Sequence of chain 1.A:
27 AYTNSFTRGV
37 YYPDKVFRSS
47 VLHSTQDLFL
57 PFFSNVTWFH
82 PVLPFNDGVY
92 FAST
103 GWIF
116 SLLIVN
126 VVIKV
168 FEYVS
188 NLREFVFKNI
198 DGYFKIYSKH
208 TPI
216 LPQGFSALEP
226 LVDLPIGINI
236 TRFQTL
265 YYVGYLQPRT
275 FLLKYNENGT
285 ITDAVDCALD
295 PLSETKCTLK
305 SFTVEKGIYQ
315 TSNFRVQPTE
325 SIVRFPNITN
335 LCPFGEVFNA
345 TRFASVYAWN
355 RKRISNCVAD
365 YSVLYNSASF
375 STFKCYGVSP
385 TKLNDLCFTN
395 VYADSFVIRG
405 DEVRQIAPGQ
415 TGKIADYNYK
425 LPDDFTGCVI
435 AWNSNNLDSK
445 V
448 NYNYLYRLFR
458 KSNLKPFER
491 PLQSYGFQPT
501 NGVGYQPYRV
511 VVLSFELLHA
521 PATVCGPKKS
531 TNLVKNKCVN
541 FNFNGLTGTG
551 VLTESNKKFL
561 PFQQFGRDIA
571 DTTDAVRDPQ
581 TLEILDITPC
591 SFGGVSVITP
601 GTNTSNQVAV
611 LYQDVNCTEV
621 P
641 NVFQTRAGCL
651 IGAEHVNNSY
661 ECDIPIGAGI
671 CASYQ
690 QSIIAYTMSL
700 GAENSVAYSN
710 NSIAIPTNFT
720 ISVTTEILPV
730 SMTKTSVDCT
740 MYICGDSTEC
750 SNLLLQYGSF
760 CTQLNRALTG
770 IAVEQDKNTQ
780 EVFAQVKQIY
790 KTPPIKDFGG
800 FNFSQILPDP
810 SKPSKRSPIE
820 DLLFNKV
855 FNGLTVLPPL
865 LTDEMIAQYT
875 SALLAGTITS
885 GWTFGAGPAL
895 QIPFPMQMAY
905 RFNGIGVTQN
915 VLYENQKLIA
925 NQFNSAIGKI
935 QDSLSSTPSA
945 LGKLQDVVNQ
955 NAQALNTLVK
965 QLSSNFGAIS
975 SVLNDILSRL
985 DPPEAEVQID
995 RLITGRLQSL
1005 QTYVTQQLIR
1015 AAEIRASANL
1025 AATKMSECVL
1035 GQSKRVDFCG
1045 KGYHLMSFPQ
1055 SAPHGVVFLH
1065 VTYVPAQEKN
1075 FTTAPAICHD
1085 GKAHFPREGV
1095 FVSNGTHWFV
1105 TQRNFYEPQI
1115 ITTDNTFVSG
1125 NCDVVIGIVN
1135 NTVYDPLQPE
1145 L

Binding-site contacts:
Ligand atom O7 contacts residue GLY339 of chain 1.A at 4.2 Å.
Ligand atom C7 contacts residue ASN343 of chain 1.A at 3.3 Å.
Ligand atom C8 contacts residue PHE342 of chain 1.A at 3.6 Å (hydrophobic).
Ligand atom C2 contacts residue ASN343 of chain 1.A at 2.5 Å.
Ligand atom N2 contacts residue ASN343 of chain 1.A at 2.9 Å (h-bond).
Ligand atom C5 contacts residue ASN343 of chain 1.A at 3.8 Å.
Ligand atom C4 contacts residue ASN343 of chain 1.A at 4.3 Å.
Ligand atom C8 contacts residue ASN343 of chain 1.A at 4.5 Å.
Ligand atom C3 contacts residue ASN343 of chain 1.A at 3.9 Å.
Ligand atom O5 contacts residue ASN343 of chain 1.A at 2.4 Å (h-bond).
Ligand atom C1 contacts residue ASN343 of chain 1.A at 1.5 Å.
Ligand atom O7 contacts residue ASN343 of chain 1.A at 3.3 Å (h-bond).

A small-molecule ligand and the protein it binds are described below.
Small molecule (SMILES): CC(=O)N[C@@H]1[C@@H](O)[C@H](O)[C@@H](CO)O[C@H]1O